Sequence of chain 1.C:
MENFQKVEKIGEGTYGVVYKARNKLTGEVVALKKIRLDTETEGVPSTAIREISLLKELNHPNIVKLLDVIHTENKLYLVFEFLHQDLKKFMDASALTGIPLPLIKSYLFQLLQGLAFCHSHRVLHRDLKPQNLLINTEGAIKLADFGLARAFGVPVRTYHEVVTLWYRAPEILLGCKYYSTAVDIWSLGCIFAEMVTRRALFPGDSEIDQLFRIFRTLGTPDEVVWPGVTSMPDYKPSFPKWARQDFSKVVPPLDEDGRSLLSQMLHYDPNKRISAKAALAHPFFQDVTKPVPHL

A protein and the small-molecule ligand that binds it are described below.
Small molecule (SMILES): NS(=O)(=O)c1ccc(Nc2cc(OC3CCCCC3)nc3ncnn23)cc1

Binding-site contacts:
Ligand atom O3 contacts residue GLN85 of chain 1.C at 3.2 Å.
Ligand atom C8 contacts residue ILE10 of chain 1.C at 3.9 Å (hydrophobic).
Ligand atom C14 contacts residue LEU83 of chain 1.C at 3.2 Å (hydrophobic).
Ligand atom N4 contacts residue ALA31 of chain 1.C at 3.6 Å.
Ligand atom N5 contacts residue LEU83 of chain 1.C at 2.7 Å (h-bond).
Ligand atom C11 contacts residue LEU83 of chain 1.C at 3.8 Å (hydrophobic).
Ligand atom C3 contacts residue GLU12 of chain 1.C at 3.6 Å.
Ligand atom C10 contacts residue LEU134 of chain 1.C at 3.4 Å (hydrophobic).
Ligand atom C9 contacts residue LEU83 of chain 1.C at 3.8 Å (hydrophobic).
Ligand atom C9 contacts residue ILE10 of chain 1.C at 3.9 Å (hydrophobic).
Ligand atom C4 contacts residue ASN132 of chain 1.C at 3.2 Å.
Ligand atom N1 contacts residue LEU134 of chain 1.C at 3.8 Å.
Ligand atom C13 contacts residue LEU83 of chain 1.C at 3.2 Å (hydrophobic).
Ligand atom C14 contacts residue HIS84 of chain 1.C at 3.5 Å.
Ligand atom C11 contacts residue ALA31 of chain 1.C at 3.5 Å (hydrophobic).
Ligand atom N5 contacts residue ILE10 of chain 1.C at 3.6 Å.
Ligand atom N3 contacts residue LEU134 of chain 1.C at 3.7 Å.
Ligand atom C2 contacts residue VAL18 of chain 1.C at 3.8 Å (hydrophobic).
Ligand atom C11 contacts residue GLU81 of chain 1.C at 3.2 Å.
Ligand atom C18 contacts residue LEU134 of chain 1.C at 3.8 Å (hydrophobic).
Ligand atom N2 contacts residue LEU134 of chain 1.C at 3.4 Å.
Ligand atom C15 contacts residue HIS84 of chain 1.C at 3.0 Å.
Ligand atom C5 contacts residue ASN132 of chain 1.C at 3.9 Å.
Ligand atom C17 contacts residue GLN85 of chain 1.C at 3.9 Å.
Ligand atom C2 contacts residue GLY13 of chain 1.C at 3.6 Å.
Ligand atom C5 contacts residue GLN131 of chain 1.C at 3.7 Å.
Ligand atom O1 contacts residue VAL18 of chain 1.C at 3.9 Å.
Ligand atom C16 contacts residue GLN85 of chain 1.C at 3.5 Å.
Ligand atom N4 contacts residue LEU134 of chain 1.C at 3.7 Å.
Ligand atom O3 contacts residue LYS89 of chain 1.C at 3.5 Å.
Ligand atom C16 contacts residue HIS84 of chain 1.C at 3.8 Å.
Ligand atom N3 contacts residue ALA31 of chain 1.C at 3.7 Å.
Ligand atom N3 contacts residue LEU83 of chain 1.C at 3.3 Å (h-bond).
Ligand atom C17 contacts residue ASP86 of chain 1.C at 3.6 Å.
Ligand atom O3 contacts residue ASP86 of chain 1.C at 3.2 Å (salt-bridge).
Ligand atom C1 contacts residue VAL18 of chain 1.C at 3.8 Å (hydrophobic).
Ligand atom C15 contacts residue GLN85 of chain 1.C at 3.7 Å.
Ligand atom C9 contacts residue LEU134 of chain 1.C at 3.8 Å (hydrophobic).
Ligand atom C11 contacts residue LEU134 of chain 1.C at 3.9 Å (hydrophobic).
Ligand atom O2 contacts residue HIS84 of chain 1.C at 3.8 Å.